Binding-site contacts:
Ligand atom O1 contacts residue ASP179 of chain 1.B at 3.6 Å (salt-bridge).
Ligand atom O1 contacts residue THR237 of chain 1.B at 3.5 Å.
Ligand atom C5 contacts residue TRP257 of chain 1.B at 3.9 Å (hydrophobic).
Ligand atom O4 contacts residue THR66 of chain 1.B at 3.5 Å (h-bond).
Ligand atom C2 contacts residue ASP179 of chain 1.B at 3.6 Å.
Ligand atom C2 contacts residue GLY298 of chain 1.B at 3.8 Å.
Ligand atom C6 contacts residue TRP178 of chain 1.B at 3.6 Å (hydrophobic).
Ligand atom C6 contacts residue TRP257 of chain 1.B at 3.8 Å (hydrophobic).
Ligand atom O6 contacts residue GLU377 of chain 1.B at 2.4 Å (salt-bridge).
Ligand atom C3 contacts residue ASP179 of chain 1.B at 3.6 Å.
Ligand atom O5 contacts residue HIS182 of chain 1.B at 3.8 Å.
Ligand atom C6 contacts residue HIS182 of chain 1.B at 3.6 Å.
Ligand atom O2 contacts residue GLY298 of chain 1.B at 3.1 Å (h-bond).
Ligand atom O2 contacts residue GLU118 of chain 1.B at 2.7 Å (salt-bridge).
Ligand atom O4 contacts residue THR67 of chain 1.B at 2.6 Å (h-bond).
Ligand atom C6 contacts residue GLU377 of chain 1.B at 3.4 Å.
Ligand atom O3 contacts residue GLY298 of chain 1.B at 3.0 Å (h-bond).
Ligand atom C4 contacts residue TRP42 of chain 1.B at 3.9 Å (hydrophobic).
Ligand atom O3 contacts residue THR66 of chain 1.B at 2.7 Å (h-bond).
Ligand atom O6 contacts residue HIS182 of chain 1.B at 2.8 Å (h-bond).
Ligand atom C3 contacts residue GLY298 of chain 1.B at 3.1 Å.
Ligand atom O5 contacts residue TRP42 of chain 1.B at 3.6 Å.
Ligand atom O3 contacts residue PHE295 of chain 1.B at 3.6 Å.
Ligand atom O6 contacts residue TRP68 of chain 1.B at 3.9 Å.
Ligand atom O4 contacts residue GLU118 of chain 1.B at 3.4 Å (salt-bridge).
Ligand atom C6 contacts residue GLU118 of chain 1.B at 3.6 Å.
Ligand atom O3 contacts residue TRP178 of chain 1.B at 3.6 Å.
Ligand atom C4 contacts residue THR67 of chain 1.B at 3.4 Å.
Ligand atom C3 contacts residue THR66 of chain 1.B at 3.9 Å.
Ligand atom C2 contacts residue TRP42 of chain 1.B at 3.6 Å (hydrophobic).
Ligand atom O4 contacts residue GLY65 of chain 1.B at 3.2 Å.
Ligand atom O2 contacts residue ASP179 of chain 1.B at 2.6 Å (salt-bridge).
Ligand atom O3 contacts residue GLY297 of chain 1.B at 3.5 Å.
Ligand atom C1 contacts residue TRP42 of chain 1.B at 3.6 Å (hydrophobic).
Ligand atom C2 contacts residue GLU118 of chain 1.B at 3.4 Å.
Ligand atom O6 contacts residue THR67 of chain 1.B at 3.2 Å (h-bond).
Ligand atom O6 contacts residue TRP42 of chain 1.B at 3.5 Å.
Ligand atom C5 contacts residue TRP42 of chain 1.B at 3.8 Å (hydrophobic).
Ligand atom O6 contacts residue TRP178 of chain 1.B at 3.7 Å.
Ligand atom O4 contacts residue ARG120 of chain 1.B at 3.3 Å (salt-bridge).

This protein binds this small molecule.
Small molecule (SMILES): OC[C@H]1O[C@@H](O[C@H]2[C@H](O)[C@@H](O)[C@@H](O)O[C@@H]2CO)[C@H](O)[C@@H](O)[C@@H]1O

Sequence of chain 1.B:
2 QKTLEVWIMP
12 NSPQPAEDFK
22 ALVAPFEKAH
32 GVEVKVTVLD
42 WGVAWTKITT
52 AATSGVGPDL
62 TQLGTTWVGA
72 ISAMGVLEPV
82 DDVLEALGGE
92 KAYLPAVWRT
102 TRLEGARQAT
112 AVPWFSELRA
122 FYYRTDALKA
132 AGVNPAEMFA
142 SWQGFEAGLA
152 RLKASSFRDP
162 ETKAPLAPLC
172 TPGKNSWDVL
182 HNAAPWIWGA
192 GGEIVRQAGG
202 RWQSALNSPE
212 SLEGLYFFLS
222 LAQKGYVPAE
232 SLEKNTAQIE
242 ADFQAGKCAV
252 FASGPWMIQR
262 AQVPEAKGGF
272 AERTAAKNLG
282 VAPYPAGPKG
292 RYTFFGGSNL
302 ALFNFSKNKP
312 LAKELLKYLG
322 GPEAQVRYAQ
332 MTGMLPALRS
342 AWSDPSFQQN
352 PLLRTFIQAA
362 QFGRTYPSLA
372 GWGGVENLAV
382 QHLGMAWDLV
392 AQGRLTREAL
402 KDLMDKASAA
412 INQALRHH